Binding-site contacts:
Ligand atom C3 contacts residue ASN87 of chain 1.C at 3.9 Å.
Ligand atom C41 contacts residue PHE31 of chain 1.C at 3.3 Å (hydrophobic).
Ligand atom N5 contacts residue VAL36 of chain 1.C at 3.7 Å.
Ligand atom N contacts residue ASN87 of chain 1.C at 3.8 Å.
Ligand atom C1 contacts residue TYR93 of chain 1.C at 3.6 Å (hydrophobic).
Ligand atom C40 contacts residue PHE31 of chain 1.C at 3.1 Å (hydrophobic).
Ligand atom C32 contacts residue ALA39 of chain 1.C at 3.8 Å (hydrophobic).
Ligand atom C2 contacts residue TYR93 of chain 1.C at 3.4 Å (hydrophobic).
Ligand atom O1 contacts residue ASN87 of chain 1.C at 3.7 Å.
Ligand atom C10 contacts residue TYR93 of chain 1.C at 3.6 Å (hydrophobic).
Ligand atom C9 contacts residue TYR86 of chain 1.C at 3.8 Å (hydrophobic).
Ligand atom C3 contacts residue TYR93 of chain 1.C at 3.5 Å (hydrophobic).
Ligand atom C7 contacts residue THR91 of chain 1.C at 3.9 Å.
Ligand atom O9 contacts residue ALA39 of chain 1.C at 3.6 Å.
Ligand atom O1 contacts residue THR91 of chain 1.C at 3.4 Å.
Ligand atom C6 contacts residue ASN87 of chain 1.C at 3.6 Å.
Ligand atom O7 contacts residue ALA39 of chain 1.C at 3.0 Å.
Ligand atom C5 contacts residue ASN87 of chain 1.C at 3.2 Å.
Ligand atom N contacts residue TYR93 of chain 1.C at 3.6 Å.
Ligand atom N5 contacts residue PHE31 of chain 1.C at 3.6 Å.
Ligand atom N1 contacts residue ILE40 of chain 1.C at 2.8 Å (h-bond).
Ligand atom C11 contacts residue TYR93 of chain 1.C at 3.6 Å (hydrophobic).
Ligand atom C6 contacts residue THR91 of chain 1.C at 3.6 Å.
Ligand atom C contacts residue TYR93 of chain 1.C at 3.7 Å (hydrophobic).
Ligand atom S contacts residue ILE40 of chain 1.C at 3.8 Å.
Ligand atom C13 contacts residue PHE31 of chain 1.C at 3.9 Å (hydrophobic).
Ligand atom C8 contacts residue TYR86 of chain 1.C at 3.9 Å (hydrophobic).
Ligand atom C10 contacts residue ASN87 of chain 1.C at 3.1 Å.
Ligand atom O contacts residue ASN87 of chain 1.C at 3.1 Å (h-bond).
Ligand atom C39 contacts residue PHE31 of chain 1.C at 3.8 Å (hydrophobic).
Ligand atom O contacts residue TYR93 of chain 1.C at 3.9 Å.
Ligand atom C3 contacts residue ALA41 of chain 1.C at 3.9 Å (hydrophobic).
Ligand atom C41 contacts residue PHE32 of chain 1.C at 3.7 Å (hydrophobic).
Ligand atom C15 contacts residue TYR93 of chain 1.C at 3.5 Å (hydrophobic).
Ligand atom N1 contacts residue ALA41 of chain 1.C at 3.2 Å.
Ligand atom S contacts residue TYR93 of chain 1.C at 3.4 Å (h-bond).
Ligand atom C13 contacts residue TYR93 of chain 1.C at 3.8 Å (hydrophobic).
Ligand atom O1 contacts residue ARG88 of chain 1.C at 3.1 Å (salt-bridge).
Ligand atom C41 contacts residue VAL36 of chain 1.C at 3.8 Å (hydrophobic).
Ligand atom C4 contacts residue ILE40 of chain 1.C at 3.8 Å (hydrophobic).

Sequence of chain 1.C:
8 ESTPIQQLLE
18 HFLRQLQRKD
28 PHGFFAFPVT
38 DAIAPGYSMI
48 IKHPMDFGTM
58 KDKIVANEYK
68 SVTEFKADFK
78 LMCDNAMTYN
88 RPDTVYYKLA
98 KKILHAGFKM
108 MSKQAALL

This protein binds this small molecule.
Small molecule (SMILES): [H]/N=C(\NC1CCS(=O)(=O)CC1)c1cc2c(=O)n(C)cc(-c3ccc(OCC(=O)NCCCCCCOc4cccc5c4C(=O)N([C@H]4CCC(=O)NC4=O)C5=O)c(OC)c3)c2s1